Binding-site contacts:
Ligand atom CL3 contacts residue VAL59 of chain 1.A at 2.9 Å.
Ligand atom CL5 contacts residue PHE21 of chain 1.A at 2.7 Å.
Ligand atom C2 contacts residue VAL59 of chain 1.A at 3.9 Å (hydrophobic).
Ligand atom CL5 contacts residue PHE35 of chain 1.A at 2.7 Å.
Ligand atom CL2 contacts residue VAL59 of chain 1.A at 2.6 Å.
Ligand atom C5 contacts residue HEM1 of chain 1.C at 4.1 Å.
Ligand atom CL1 contacts residue HIS55 of chain 1.A at 1.4 Å.
Ligand atom O1 contacts residue LYS51 of chain 1.A at 4.2 Å.
Ligand atom O1 contacts residue HEM1 of chain 1.C at 2.5 Å (h-bond).
Ligand atom C2 contacts residue HIS55 of chain 1.A at 2.7 Å.
Ligand atom C1 contacts residue HIS55 of chain 1.A at 3.2 Å.
Ligand atom C4 contacts residue HEM1 of chain 1.C at 3.3 Å.
Ligand atom CL2 contacts residue HEM1 of chain 1.C at 2.3 Å.
Ligand atom C3 contacts residue HEM1 of chain 1.C at 2.7 Å.
Ligand atom CL1 contacts residue HEM1 of chain 1.C at 2.5 Å.
Ligand atom CL4 contacts residue PHE21 of chain 1.A at 2.5 Å.
Ligand atom CL5 contacts residue TYR38 of chain 1.A at 2.9 Å.
Ligand atom C3 contacts residue VAL59 of chain 1.A at 2.9 Å (hydrophobic).
Ligand atom C1 contacts residue PHE35 of chain 1.A at 4.1 Å (hydrophobic).
Ligand atom CL3 contacts residue HEM1 of chain 1.C at 2.2 Å.
Ligand atom C5 contacts residue VAL59 of chain 1.A at 4.0 Å (hydrophobic).
Ligand atom C6 contacts residue PHE21 of chain 1.A at 3.5 Å (hydrophobic).
Ligand atom C6 contacts residue HEM1 of chain 1.C at 3.3 Å.
Ligand atom C4 contacts residue PHE35 of chain 1.A at 4.0 Å (hydrophobic).
Ligand atom CL2 contacts residue HIS55 of chain 1.A at 3.6 Å.
Ligand atom C4 contacts residue VAL59 of chain 1.A at 3.0 Å (hydrophobic).
Ligand atom C3 contacts residue HIS55 of chain 1.A at 3.9 Å.
Ligand atom O1 contacts residue HIS55 of chain 1.A at 3.0 Å.
Ligand atom C5 contacts residue PHE35 of chain 1.A at 3.0 Å (hydrophobic).
Ligand atom C1 contacts residue TYR38 of chain 1.A at 3.6 Å (hydrophobic).
Ligand atom C2 contacts residue THR56 of chain 1.A at 4.2 Å.
Ligand atom CL5 contacts residue HEM1 of chain 1.C at 4.0 Å.
Ligand atom CL4 contacts residue PHE35 of chain 1.A at 2.6 Å.
Ligand atom CL4 contacts residue HEM1 of chain 1.C at 3.9 Å.
Ligand atom O1 contacts residue TYR38 of chain 1.A at 2.3 Å (h-bond).
Ligand atom C1 contacts residue HEM1 of chain 1.C at 2.6 Å.
Ligand atom CL1 contacts residue THR56 of chain 1.A at 4.0 Å.
Ligand atom C5 contacts residue PHE21 of chain 1.A at 3.4 Å (hydrophobic).
Ligand atom C6 contacts residue PHE35 of chain 1.A at 3.0 Å (hydrophobic).
Ligand atom C2 contacts residue HEM1 of chain 1.C at 2.4 Å.

Sequence of chain 1.A:
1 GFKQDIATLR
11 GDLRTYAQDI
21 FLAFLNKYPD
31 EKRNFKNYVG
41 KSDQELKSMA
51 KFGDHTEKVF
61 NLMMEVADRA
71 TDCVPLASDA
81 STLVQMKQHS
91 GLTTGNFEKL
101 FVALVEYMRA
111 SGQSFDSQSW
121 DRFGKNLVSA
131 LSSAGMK

This protein binds this small molecule.
Small molecule (SMILES): Oc1c(Cl)c(Cl)c(Cl)c(Cl)c1Cl